Sequence of chain 1.A:
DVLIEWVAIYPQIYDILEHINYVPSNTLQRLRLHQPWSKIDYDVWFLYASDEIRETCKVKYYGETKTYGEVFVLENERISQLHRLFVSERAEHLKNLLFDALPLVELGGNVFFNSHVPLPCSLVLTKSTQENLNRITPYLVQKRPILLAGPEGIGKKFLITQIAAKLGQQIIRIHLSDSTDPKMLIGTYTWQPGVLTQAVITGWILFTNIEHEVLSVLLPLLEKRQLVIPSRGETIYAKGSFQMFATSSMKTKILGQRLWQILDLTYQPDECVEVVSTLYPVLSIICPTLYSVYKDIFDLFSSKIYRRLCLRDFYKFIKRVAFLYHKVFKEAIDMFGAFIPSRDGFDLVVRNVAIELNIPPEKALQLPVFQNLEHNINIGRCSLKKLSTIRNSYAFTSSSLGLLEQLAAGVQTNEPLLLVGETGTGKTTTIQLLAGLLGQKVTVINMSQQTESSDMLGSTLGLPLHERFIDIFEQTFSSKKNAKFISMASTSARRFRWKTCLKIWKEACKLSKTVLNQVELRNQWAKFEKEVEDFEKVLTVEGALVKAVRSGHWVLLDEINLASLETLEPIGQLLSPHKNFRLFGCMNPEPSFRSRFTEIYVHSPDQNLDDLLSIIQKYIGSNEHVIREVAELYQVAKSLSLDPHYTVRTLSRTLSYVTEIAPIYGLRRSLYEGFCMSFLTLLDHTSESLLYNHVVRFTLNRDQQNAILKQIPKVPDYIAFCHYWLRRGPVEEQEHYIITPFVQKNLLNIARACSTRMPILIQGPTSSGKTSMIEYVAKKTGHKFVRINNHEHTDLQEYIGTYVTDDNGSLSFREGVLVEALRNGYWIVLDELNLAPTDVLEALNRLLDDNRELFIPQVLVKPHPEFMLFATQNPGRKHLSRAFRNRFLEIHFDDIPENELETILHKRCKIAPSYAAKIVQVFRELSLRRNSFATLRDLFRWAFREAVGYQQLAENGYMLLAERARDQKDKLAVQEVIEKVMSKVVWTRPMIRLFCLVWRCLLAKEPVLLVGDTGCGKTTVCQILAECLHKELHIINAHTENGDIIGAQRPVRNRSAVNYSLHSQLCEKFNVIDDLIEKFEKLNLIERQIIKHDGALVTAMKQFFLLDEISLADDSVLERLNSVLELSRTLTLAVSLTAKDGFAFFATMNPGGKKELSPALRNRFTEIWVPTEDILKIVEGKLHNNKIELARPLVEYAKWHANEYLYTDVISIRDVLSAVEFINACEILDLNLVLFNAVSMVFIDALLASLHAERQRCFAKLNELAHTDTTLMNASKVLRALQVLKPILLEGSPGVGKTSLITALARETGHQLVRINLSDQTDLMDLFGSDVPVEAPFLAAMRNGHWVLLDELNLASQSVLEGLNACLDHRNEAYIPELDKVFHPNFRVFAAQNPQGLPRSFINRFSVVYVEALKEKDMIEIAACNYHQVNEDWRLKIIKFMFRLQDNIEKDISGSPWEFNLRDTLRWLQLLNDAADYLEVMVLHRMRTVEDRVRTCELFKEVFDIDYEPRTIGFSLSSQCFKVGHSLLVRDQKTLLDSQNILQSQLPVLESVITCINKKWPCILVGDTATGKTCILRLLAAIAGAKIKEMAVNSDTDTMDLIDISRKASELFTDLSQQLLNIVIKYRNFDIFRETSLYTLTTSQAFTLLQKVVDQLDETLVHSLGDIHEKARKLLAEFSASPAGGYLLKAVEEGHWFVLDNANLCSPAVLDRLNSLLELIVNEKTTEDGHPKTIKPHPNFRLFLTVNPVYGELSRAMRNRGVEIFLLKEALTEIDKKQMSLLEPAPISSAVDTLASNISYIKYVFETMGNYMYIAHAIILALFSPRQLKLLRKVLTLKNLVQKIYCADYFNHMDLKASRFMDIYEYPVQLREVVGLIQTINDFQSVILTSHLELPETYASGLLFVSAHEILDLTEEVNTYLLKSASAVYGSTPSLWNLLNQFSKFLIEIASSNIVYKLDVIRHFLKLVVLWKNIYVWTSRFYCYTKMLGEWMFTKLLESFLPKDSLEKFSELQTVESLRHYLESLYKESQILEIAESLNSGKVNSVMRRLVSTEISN

Binding-site contacts:
Ligand atom C5' contacts residue THR478 of chain 1.A at 3.7 Å.
Ligand atom C2 contacts residue ALA448 of chain 1.A at 3.9 Å (hydrophobic).
Ligand atom O1B contacts residue ARG777 of chain 1.A at 3.9 Å.
Ligand atom C6 contacts residue PHE449 of chain 1.A at 3.8 Å (hydrophobic).
Ligand atom O3A contacts residue SER780 of chain 1.A at 3.6 Å.
Ligand atom O2A contacts residue THR478 of chain 1.A at 3.3 Å.
Ligand atom N6 contacts residue ALA448 of chain 1.A at 4.1 Å.
Ligand atom N6 contacts residue GLN485 of chain 1.A at 3.8 Å.
Ligand atom C6 contacts residue ALA448 of chain 1.A at 4.0 Å (hydrophobic).
Ligand atom C5 contacts residue PHE449 of chain 1.A at 3.7 Å (hydrophobic).
Ligand atom N1 contacts residue ALA448 of chain 1.A at 3.1 Å (h-bond).
Ligand atom O2G contacts residue ARG781 of chain 1.A at 4.0 Å.
Ligand atom O2' contacts residue SER446 of chain 1.A at 3.9 Å.
Ligand atom O5' contacts residue THR478 of chain 1.A at 4.0 Å.
Ligand atom N6 contacts residue PHE449 of chain 1.A at 4.3 Å.
Ligand atom C2 contacts residue PHE449 of chain 1.A at 3.6 Å (hydrophobic).
Ligand atom N3 contacts residue PHE449 of chain 1.A at 3.6 Å.
Ligand atom O5' contacts residue SER780 of chain 1.A at 4.0 Å.
Ligand atom N1 contacts residue TYR447 of chain 1.A at 3.3 Å.
Ligand atom C2 contacts residue TYR447 of chain 1.A at 3.4 Å (hydrophobic).
Ligand atom N1 contacts residue PHE449 of chain 1.A at 3.5 Å (h-bond).
Ligand atom O1G contacts residue ASN1030 of chain 1.A at 4.1 Å.
Ligand atom O2A contacts residue GLY477 of chain 1.A at 3.7 Å.
Ligand atom O5' contacts residue ARG777 of chain 1.A at 3.7 Å.
Ligand atom O1B contacts residue THR476 of chain 1.A at 3.8 Å.
Ligand atom PA contacts residue THR478 of chain 1.A at 4.3 Å.
Ligand atom O3A contacts residue ARG777 of chain 1.A at 3.3 Å.
Ligand atom PA contacts residue ARG777 of chain 1.A at 4.0 Å.
Ligand atom O2B contacts residue ARG777 of chain 1.A at 2.6 Å (salt-bridge).
Ligand atom O2A contacts residue ARG777 of chain 1.A at 4.2 Å.
Ligand atom C2 contacts residue SER446 of chain 1.A at 3.3 Å.
Ligand atom N3 contacts residue SER446 of chain 1.A at 4.0 Å.
Ligand atom C4 contacts residue PHE449 of chain 1.A at 3.6 Å (hydrophobic).
Ligand atom O2B contacts residue THR778 of chain 1.A at 4.0 Å.
Ligand atom PB contacts residue ARG777 of chain 1.A at 3.6 Å.
Ligand atom C6 contacts residue GLN485 of chain 1.A at 4.3 Å.
Ligand atom O3' contacts residue SER780 of chain 1.A at 3.9 Å.
Ligand atom N1 contacts residue SER446 of chain 1.A at 3.4 Å (h-bond).
Ligand atom O1B contacts residue GLY477 of chain 1.A at 4.2 Å.
Ligand atom N9 contacts residue PHE449 of chain 1.A at 4.2 Å.

The small molecule below binds the protein below.
Small molecule (SMILES): Nc1ncnc2c1ncn2[C@@H]1O[C@H](CO[P](=O)(O)O[P](=O)(O)NP(=O)(O)O)[C@@H](O)[C@H]1O